Sequence of chain 1.A:
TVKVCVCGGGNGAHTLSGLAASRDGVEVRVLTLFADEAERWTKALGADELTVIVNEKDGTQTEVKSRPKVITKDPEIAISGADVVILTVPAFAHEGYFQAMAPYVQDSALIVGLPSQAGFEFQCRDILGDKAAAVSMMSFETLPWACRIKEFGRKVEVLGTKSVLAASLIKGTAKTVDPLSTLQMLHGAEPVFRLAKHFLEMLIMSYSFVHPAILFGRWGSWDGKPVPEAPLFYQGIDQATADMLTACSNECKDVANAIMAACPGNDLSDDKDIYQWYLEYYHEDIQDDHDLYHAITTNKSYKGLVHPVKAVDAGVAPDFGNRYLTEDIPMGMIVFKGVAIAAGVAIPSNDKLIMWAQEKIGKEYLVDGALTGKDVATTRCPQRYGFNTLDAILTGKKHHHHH

Binding-site contacts:
Ligand atom CZ contacts residue TRP278 of chain 1.A at 4.0 Å (hydrophobic).
Ligand atom NH2 contacts residue GLU142 of chain 1.A at 2.8 Å (salt-bridge).
Ligand atom NE contacts residue MET206 of chain 1.A at 4.5 Å.
Ligand atom CZ contacts residue MET206 of chain 1.A at 3.5 Å (hydrophobic).
Ligand atom NH2 contacts residue MET206 of chain 1.A at 3.5 Å (h-bond).
Ligand atom N contacts residue HIS212 of chain 1.A at 3.4 Å.
Ligand atom CA contacts residue THR143 of chain 1.A at 3.7 Å.
Ligand atom CD contacts residue SER207 of chain 1.A at 4.4 Å.
Ligand atom NH1 contacts residue SER207 of chain 1.A at 3.5 Å.
Ligand atom NE contacts residue TRP278 of chain 1.A at 3.9 Å.
Ligand atom NH2 contacts residue TRP278 of chain 1.A at 3.3 Å.
Ligand atom NH1 contacts residue MET206 of chain 1.A at 3.1 Å (h-bond).
Ligand atom CD contacts residue THR143 of chain 1.A at 4.2 Å.
Ligand atom CZ contacts residue GLU142 of chain 1.A at 3.5 Å.
Ligand atom NE contacts residue GLU142 of chain 1.A at 4.2 Å.
Ligand atom NH1 contacts residue GLU142 of chain 1.A at 3.5 Å.
Ligand atom CG contacts residue THR143 of chain 1.A at 3.5 Å.
Ligand atom CD contacts residue GLU142 of chain 1.A at 4.2 Å.
Ligand atom CB contacts residue THR143 of chain 1.A at 4.1 Å.

A protein and the small-molecule ligand that binds it are described below.
Small molecule (SMILES): N=C(N)NCCCCN